This protein binds this small molecule.
Small molecule (SMILES): O[C@@H]1[C@@H](O)[C@H](O)OC[C@H]1O

Sequence of chain 1.E:
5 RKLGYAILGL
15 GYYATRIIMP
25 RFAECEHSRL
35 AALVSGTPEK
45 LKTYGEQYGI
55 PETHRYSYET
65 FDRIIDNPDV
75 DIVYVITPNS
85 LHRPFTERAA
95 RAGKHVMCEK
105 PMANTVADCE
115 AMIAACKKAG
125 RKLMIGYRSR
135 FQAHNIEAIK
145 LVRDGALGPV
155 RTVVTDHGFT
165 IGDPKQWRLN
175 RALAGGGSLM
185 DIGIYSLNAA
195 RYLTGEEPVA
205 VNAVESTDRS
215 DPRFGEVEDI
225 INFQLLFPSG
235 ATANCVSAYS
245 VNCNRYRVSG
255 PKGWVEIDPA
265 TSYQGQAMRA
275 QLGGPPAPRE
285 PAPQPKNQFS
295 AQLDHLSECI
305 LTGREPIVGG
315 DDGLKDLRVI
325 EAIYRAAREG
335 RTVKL

Binding-site contacts:
Ligand atom C4 contacts residue THR211 of chain 1.E at 3.2 Å.
Ligand atom O2 contacts residue GLU209 of chain 1.E at 4.3 Å.
Ligand atom C3 contacts residue GLU209 of chain 1.E at 4.0 Å.
Ligand atom C5 contacts residue THR211 of chain 1.E at 4.4 Å.
Ligand atom O3 contacts residue THR211 of chain 1.E at 3.1 Å (h-bond).
Ligand atom O4 contacts residue THR211 of chain 1.E at 2.5 Å (h-bond).
Ligand atom C5 contacts residue ARG213 of chain 1.E at 3.1 Å.
Ligand atom C3 contacts residue THR211 of chain 1.E at 4.0 Å.
Ligand atom C4 contacts residue ARG213 of chain 1.E at 3.6 Å.
Ligand atom C5 contacts residue GLU209 of chain 1.E at 4.3 Å.
Ligand atom C4 contacts residue GLU209 of chain 1.E at 3.9 Å.
Ligand atom C2 contacts residue GLU209 of chain 1.E at 3.6 Å.
Ligand atom O1 contacts residue GLU209 of chain 1.E at 4.0 Å.
Ligand atom O4 contacts residue ARG213 of chain 1.E at 3.5 Å.
Ligand atom O5 contacts residue GLU209 of chain 1.E at 3.7 Å.
Ligand atom O5 contacts residue ARG213 of chain 1.E at 3.5 Å (salt-bridge).
Ligand atom O3 contacts residue GLU209 of chain 1.E at 3.8 Å.
Ligand atom C1 contacts residue GLU209 of chain 1.E at 4.2 Å.
Ligand atom O3 contacts residue SER210 of chain 1.E at 3.6 Å.